Sequence of chain 2.A:
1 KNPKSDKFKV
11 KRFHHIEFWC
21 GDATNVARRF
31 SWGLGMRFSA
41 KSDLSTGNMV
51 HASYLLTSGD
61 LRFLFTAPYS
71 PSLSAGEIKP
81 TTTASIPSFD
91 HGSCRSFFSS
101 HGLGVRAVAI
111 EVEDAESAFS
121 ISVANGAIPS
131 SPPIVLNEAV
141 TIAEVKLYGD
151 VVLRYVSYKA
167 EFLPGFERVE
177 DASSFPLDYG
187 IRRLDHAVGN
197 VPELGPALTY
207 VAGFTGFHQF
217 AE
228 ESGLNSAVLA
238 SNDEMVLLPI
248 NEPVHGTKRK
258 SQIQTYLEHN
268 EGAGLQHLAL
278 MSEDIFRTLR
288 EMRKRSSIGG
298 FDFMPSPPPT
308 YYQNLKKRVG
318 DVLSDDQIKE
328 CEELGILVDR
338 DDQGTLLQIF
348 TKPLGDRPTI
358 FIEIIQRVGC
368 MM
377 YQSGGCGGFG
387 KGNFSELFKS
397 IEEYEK

Binding-site contacts:
Ligand atom O23 contacts residue VAL194 of chain 2.A at 3.7 Å.
Ligand atom C04 contacts residue PHE390 of chain 2.A at 3.6 Å (hydrophobic).
Ligand atom C11 contacts residue PHE347 of chain 2.A at 3.6 Å (hydrophobic).
Ligand atom O18 contacts residue PHE385 of chain 2.A at 3.6 Å.
Ligand atom C16 contacts residue CO1 of chain 2.B at 2.9 Å.
Ligand atom CL1 contacts residue GLN259 of chain 2.A at 3.3 Å.
Ligand atom C03 contacts residue PHE347 of chain 2.A at 3.7 Å (hydrophobic).
Ligand atom O23 contacts residue HIS192 of chain 2.A at 3.0 Å (h-bond).
Ligand atom O18 contacts residue CO1 of chain 2.B at 1.8 Å.
Ligand atom C16 contacts residue HIS274 of chain 2.A at 3.8 Å.
Ligand atom O18 contacts residue HIS274 of chain 2.A at 2.9 Å (h-bond).
Ligand atom N20 contacts residue PHE385 of chain 2.A at 3.6 Å.
Ligand atom C17 contacts residue CO1 of chain 2.B at 3.3 Å.
Ligand atom C11 contacts residue HIS274 of chain 2.A at 3.7 Å.
Ligand atom C19 contacts residue CO1 of chain 2.B at 3.0 Å.
Ligand atom C06 contacts residue PHE347 of chain 2.A at 3.1 Å (hydrophobic).
Ligand atom C08 contacts residue PHE390 of chain 2.A at 3.5 Å (hydrophobic).
Ligand atom C25 contacts residue PHE390 of chain 2.A at 3.6 Å (hydrophobic).
Ligand atom O14 contacts residue LEU393 of chain 2.A at 3.7 Å.
Ligand atom O18 contacts residue GLU360 of chain 2.A at 2.8 Å (salt-bridge).
Ligand atom C19 contacts residue PHE385 of chain 2.A at 3.6 Å (hydrophobic).
Ligand atom C15 contacts residue PHE390 of chain 2.A at 3.7 Å (hydrophobic).
Ligand atom C17 contacts residue PHE385 of chain 2.A at 3.5 Å (hydrophobic).
Ligand atom O23 contacts residue HIS274 of chain 2.A at 3.1 Å (h-bond).
Ligand atom C01 contacts residue PHE385 of chain 2.A at 3.8 Å (hydrophobic).
Ligand atom C05 contacts residue PHE347 of chain 2.A at 3.4 Å (hydrophobic).
Ligand atom O23 contacts residue CO1 of chain 2.B at 1.9 Å.
Ligand atom C02 contacts residue PHE385 of chain 2.A at 3.2 Å (hydrophobic).
Ligand atom C16 contacts residue PHE385 of chain 2.A at 3.3 Å (hydrophobic).
Ligand atom O14 contacts residue PHE390 of chain 2.A at 3.8 Å.
Ligand atom C29 contacts residue MET301 of chain 2.A at 3.7 Å (hydrophobic).
Ligand atom N07 contacts residue PHE390 of chain 2.A at 3.6 Å.
Ligand atom C01 contacts residue PHE347 of chain 2.A at 3.2 Å (hydrophobic).
Ligand atom C24 contacts residue PRO246 of chain 2.A at 3.2 Å (hydrophobic).
Ligand atom C15 contacts residue ASN389 of chain 2.A at 3.6 Å.
Ligand atom C03 contacts residue GLY386 of chain 2.A at 3.4 Å.
Ligand atom O18 contacts residue PHE347 of chain 2.A at 3.6 Å.
Ligand atom C02 contacts residue PHE347 of chain 2.A at 3.5 Å (hydrophobic).
Ligand atom C04 contacts residue PHE347 of chain 2.A at 3.5 Å (hydrophobic).
Ligand atom C02 contacts residue GLY386 of chain 2.A at 3.8 Å.

A protein and the small-molecule ligand that binds it are described below.
Small molecule (SMILES): Cc1[nH]n(C)c(=O)c1C(=O)c1ccc2c(c1C)c(=O)n(-c1cccc(Cl)c1)c(=O)n2C